Binding-site contacts:
Ligand atom O17 contacts residue GLN105 of chain 2.A at 2.5 Å (h-bond).
Ligand atom O17 contacts residue LEU83 of chain 2.A at 3.7 Å.
Ligand atom O16 contacts residue GLN105 of chain 2.A at 3.9 Å.
Ligand atom O21 contacts residue TRP54 of chain 2.A at 3.9 Å.
Ligand atom O20 contacts residue PHE125 of chain 2.A at 3.7 Å.
Ligand atom C9 contacts residue ASP121 of chain 2.A at 3.6 Å.
Ligand atom C19 contacts residue TRP54 of chain 2.A at 3.7 Å (hydrophobic).
Ligand atom O22 contacts residue ALA35 of chain 2.A at 3.7 Å.
Ligand atom O16 contacts residue VAL55 of chain 2.A at 3.5 Å.
Ligand atom C10 contacts residue ASP121 of chain 2.A at 3.8 Å.
Ligand atom C3 contacts residue LEU91 of chain 2.A at 3.7 Å (hydrophobic).
Ligand atom O18 contacts residue PHE59 of chain 2.A at 3.4 Å.
Ligand atom C17 contacts residue TRP54 of chain 2.A at 3.9 Å (hydrophobic).
Ligand atom O18 contacts residue PRO123 of chain 2.A at 3.8 Å.
Ligand atom C17 contacts residue PHE125 of chain 2.A at 3.8 Å (hydrophobic).
Ligand atom C14 contacts residue GLN105 of chain 2.A at 3.5 Å.
Ligand atom C7 contacts residue TRP54 of chain 2.A at 3.7 Å (hydrophobic).
Ligand atom C1 contacts residue THR128 of chain 2.A at 3.8 Å.
Ligand atom C1 contacts residue LEU91 of chain 2.A at 3.9 Å (hydrophobic).
Ligand atom C11 contacts residue PHE59 of chain 2.A at 3.9 Å (hydrophobic).
Ligand atom C16 contacts residue LEU91 of chain 2.A at 3.8 Å (hydrophobic).
Ligand atom C21 contacts residue PHE125 of chain 2.A at 3.7 Å (hydrophobic).
Ligand atom O19 contacts residue TRP122 of chain 1.A at 3.4 Å (h-bond).
Ligand atom C9 contacts residue LEU51 of chain 2.A at 3.9 Å (hydrophobic).
Ligand atom C15 contacts residue LEU65 of chain 2.A at 3.9 Å (hydrophobic).
Ligand atom C11 contacts residue PRO123 of chain 2.A at 3.6 Å (hydrophobic).
Ligand atom C8 contacts residue ASP121 of chain 2.A at 3.7 Å.
Ligand atom C4 contacts residue LEU91 of chain 2.A at 3.9 Å (hydrophobic).
Ligand atom C15 contacts residue GLN105 of chain 2.A at 3.4 Å.
Ligand atom C6 contacts residue TRP54 of chain 2.A at 3.6 Å (hydrophobic).
Ligand atom C16 contacts residue PHE125 of chain 2.A at 3.5 Å (hydrophobic).
Ligand atom C5 contacts residue PHE125 of chain 2.A at 3.4 Å (hydrophobic).
Ligand atom C20 contacts residue TRP54 of chain 2.A at 3.5 Å (hydrophobic).
Ligand atom C8 contacts residue LEU51 of chain 2.A at 3.4 Å (hydrophobic).
Ligand atom C12 contacts residue PHE59 of chain 2.A at 3.6 Å (hydrophobic).
Ligand atom C2 contacts residue LEU91 of chain 2.A at 3.6 Å (hydrophobic).
Ligand atom C13 contacts residue LEU51 of chain 2.A at 3.7 Å (hydrophobic).
Ligand atom C18 contacts residue PRO123 of chain 2.A at 3.8 Å (hydrophobic).
Ligand atom O19 contacts residue VAL92 of chain 2.A at 3.4 Å.
Ligand atom C4 contacts residue PHE125 of chain 2.A at 3.6 Å (hydrophobic).

Sequence of chain 2.A:
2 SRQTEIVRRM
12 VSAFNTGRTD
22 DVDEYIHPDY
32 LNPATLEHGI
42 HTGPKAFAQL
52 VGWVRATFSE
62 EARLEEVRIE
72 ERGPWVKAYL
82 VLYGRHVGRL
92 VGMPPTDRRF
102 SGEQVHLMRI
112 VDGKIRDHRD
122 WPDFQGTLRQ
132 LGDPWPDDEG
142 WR

Sequence of chain 1.A:
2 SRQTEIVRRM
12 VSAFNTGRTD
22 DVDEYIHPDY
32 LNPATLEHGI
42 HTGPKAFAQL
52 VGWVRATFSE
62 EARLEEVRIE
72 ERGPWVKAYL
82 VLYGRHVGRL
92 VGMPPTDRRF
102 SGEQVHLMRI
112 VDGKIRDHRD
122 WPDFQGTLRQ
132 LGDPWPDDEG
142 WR

The small molecule below binds the protein below.
Small molecule (SMILES): COC(=O)C1=C(C)CC(=O)c2c1cc1c(c2O)C(=O)c2c(O)cccc2C1=O